Binding-site contacts:
Ligand atom PG contacts residue MG1 of chain 1.S at 3.1 Å.
Ligand atom O1B contacts residue SER42 of chain 1.I at 3.0 Å (h-bond).
Ligand atom O1B contacts residue GLY41 of chain 1.I at 3.3 Å (h-bond).
Ligand atom N3B contacts residue SER40 of chain 1.I at 3.5 Å.
Ligand atom O1G contacts residue SER40 of chain 1.I at 2.6 Å (h-bond).
Ligand atom O1G contacts residue GLY149 of chain 1.J at 3.0 Å (h-bond).
Ligand atom O1A contacts residue GLY43 of chain 1.I at 3.1 Å.
Ligand atom O1B contacts residue GLY43 of chain 1.I at 3.1 Å (h-bond).
Ligand atom C5 contacts residue THR145 of chain 1.J at 3.5 Å.
Ligand atom C4 contacts residue TYR15 of chain 1.I at 3.4 Å (hydrophobic).
Ligand atom O3G contacts residue LYS44 of chain 1.I at 2.7 Å (salt-bridge).
Ligand atom O1B contacts residue LYS44 of chain 1.I at 3.0 Å (salt-bridge).
Ligand atom N7 contacts residue TYR15 of chain 1.I at 3.5 Å.
Ligand atom PB contacts residue GLY41 of chain 1.I at 3.5 Å.
Ligand atom O3' contacts residue ARG138 of chain 1.J at 3.1 Å (salt-bridge).
Ligand atom O2' contacts residue ARG138 of chain 1.J at 3.1 Å (salt-bridge).
Ligand atom N3B contacts residue GLY41 of chain 1.I at 2.9 Å (h-bond).
Ligand atom O1A contacts residue THR45 of chain 1.I at 3.1 Å (h-bond).
Ligand atom N3B contacts residue SER147 of chain 1.J at 3.2 Å (h-bond).
Ligand atom O3G contacts residue HIS204 of chain 1.I at 3.0 Å.
Ligand atom O2' contacts residue MET150 of chain 1.J at 3.5 Å.
Ligand atom PB contacts residue MG1 of chain 1.S at 3.3 Å.
Ligand atom O2B contacts residue THR45 of chain 1.I at 2.9 Å (h-bond).
Ligand atom O1A contacts residue THR46 of chain 1.I at 2.9 Å (h-bond).
Ligand atom O1G contacts residue GLY175 of chain 1.J at 3.3 Å (h-bond).
Ligand atom O1B contacts residue GLU39 of chain 1.I at 3.5 Å (salt-bridge).
Ligand atom O2A contacts residue THR45 of chain 1.I at 3.4 Å.
Ligand atom N7 contacts residue THR145 of chain 1.J at 3.5 Å (h-bond).
Ligand atom C4 contacts residue THR145 of chain 1.J at 3.3 Å.
Ligand atom O1A contacts residue LYS44 of chain 1.I at 3.5 Å (salt-bridge).
Ligand atom O2G contacts residue MG1 of chain 1.S at 2.1 Å.
Ligand atom O5' contacts residue THR46 of chain 1.I at 3.5 Å (h-bond).
Ligand atom N9 contacts residue THR145 of chain 1.J at 3.2 Å (h-bond).
Ligand atom C2' contacts residue THR145 of chain 1.J at 3.5 Å.
Ligand atom O2B contacts residue MG1 of chain 1.S at 2.2 Å.
Ligand atom O3G contacts residue MG1 of chain 1.S at 3.5 Å.
Ligand atom O3A contacts residue SER147 of chain 1.J at 3.5 Å.
Ligand atom C8 contacts residue THR145 of chain 1.J at 3.4 Å.
Ligand atom N3 contacts residue TYR15 of chain 1.I at 3.5 Å.
Ligand atom O2' contacts residue THR145 of chain 1.J at 2.9 Å (h-bond).

Sequence of chain 1.I:
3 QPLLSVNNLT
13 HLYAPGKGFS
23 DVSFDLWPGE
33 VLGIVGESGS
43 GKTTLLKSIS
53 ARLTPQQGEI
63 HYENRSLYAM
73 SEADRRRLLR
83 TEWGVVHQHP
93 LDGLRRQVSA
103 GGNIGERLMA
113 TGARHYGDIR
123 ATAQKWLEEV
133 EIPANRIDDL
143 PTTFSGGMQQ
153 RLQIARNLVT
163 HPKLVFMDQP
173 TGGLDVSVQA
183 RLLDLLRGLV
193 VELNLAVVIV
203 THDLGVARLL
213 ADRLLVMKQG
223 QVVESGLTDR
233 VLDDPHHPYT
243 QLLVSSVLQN

Sequence of chain 1.J:
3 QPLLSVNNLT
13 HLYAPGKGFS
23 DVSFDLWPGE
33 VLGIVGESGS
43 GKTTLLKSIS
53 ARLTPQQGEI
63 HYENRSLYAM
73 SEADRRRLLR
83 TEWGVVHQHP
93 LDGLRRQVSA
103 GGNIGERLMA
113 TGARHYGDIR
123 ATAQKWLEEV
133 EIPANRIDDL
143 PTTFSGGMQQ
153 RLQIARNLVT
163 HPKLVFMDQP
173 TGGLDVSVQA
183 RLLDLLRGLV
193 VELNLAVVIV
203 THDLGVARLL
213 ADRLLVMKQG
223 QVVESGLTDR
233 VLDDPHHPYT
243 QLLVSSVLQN

A small-molecule ligand and the protein it binds are described below.
Small molecule (SMILES): Nc1ncnc2c1ncn2[C@@H]1O[C@H](CO[P](=O)(O)O[P](=O)(O)NP(=O)(O)O)[C@@H](O)[C@H]1O